Sequence of chain 1.A:
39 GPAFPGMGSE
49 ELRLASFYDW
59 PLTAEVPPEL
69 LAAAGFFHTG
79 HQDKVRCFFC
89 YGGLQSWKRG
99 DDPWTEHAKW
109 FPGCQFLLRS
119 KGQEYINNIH

Binding-site contacts:
Ligand atom N2 contacts residue GLU104 of chain 1.A at 3.4 Å (salt-bridge).
Ligand atom C20 contacts residue PHE109 of chain 1.A at 3.7 Å (hydrophobic).
Ligand atom C18 contacts residue GLY91 of chain 1.A at 3.3 Å.
Ligand atom C4 contacts residue GLN93 of chain 1.A at 3.5 Å.
Ligand atom C33 contacts residue VAL83 of chain 1.A at 3.3 Å (hydrophobic).
Ligand atom C17 contacts residue GLY91 of chain 1.A at 3.8 Å.
Ligand atom C34 contacts residue LEU92 of chain 1.A at 3.2 Å (hydrophobic).
Ligand atom C21 contacts residue GLY91 of chain 1.A at 3.8 Å.
Ligand atom O6 contacts residue GLU104 of chain 1.A at 3.5 Å (salt-bridge).
Ligand atom N2 contacts residue SER94 of chain 1.A at 3.8 Å.
Ligand atom C34 contacts residue LYS82 of chain 1.A at 3.6 Å.
Ligand atom C34 contacts residue VAL83 of chain 1.A at 3.4 Å (hydrophobic).
Ligand atom C3 contacts residue GLN93 of chain 1.A at 3.5 Å.
Ligand atom C33 contacts residue LYS82 of chain 1.A at 3.6 Å.
Ligand atom C9 contacts residue LEU92 of chain 1.A at 3.8 Å (hydrophobic).
Ligand atom C5 contacts residue GLN93 of chain 1.A at 3.8 Å.
Ligand atom C14 contacts residue TRP108 of chain 1.A at 3.7 Å (hydrophobic).
Ligand atom C5 contacts residue TRP108 of chain 1.A at 3.8 Å (hydrophobic).
Ligand atom C4 contacts residue ASP99 of chain 1.A at 3.6 Å.
Ligand atom O15 contacts residue GLN93 of chain 1.A at 2.9 Å (h-bond).
Ligand atom C8 contacts residue GLN93 of chain 1.A at 3.6 Å.
Ligand atom C1 contacts residue ASP99 of chain 1.A at 3.2 Å.
Ligand atom N2 contacts residue ASP99 of chain 1.A at 2.6 Å (salt-bridge).
Ligand atom C34 contacts residue GLY91 of chain 1.A at 3.4 Å.
Ligand atom C32 contacts residue ARG84 of chain 1.A at 3.4 Å.
Ligand atom C24 contacts residue GLN93 of chain 1.A at 3.5 Å.
Ligand atom C1 contacts residue SER94 of chain 1.A at 3.6 Å.
Ligand atom N7 contacts residue GLN93 of chain 1.A at 3.1 Å (h-bond).
Ligand atom O6 contacts residue TRP108 of chain 1.A at 3.2 Å (h-bond).
Ligand atom C33 contacts residue GLY91 of chain 1.A at 3.5 Å.
Ligand atom N23 contacts residue GLY91 of chain 1.A at 3.3 Å (h-bond).
Ligand atom O15 contacts residue LEU92 of chain 1.A at 3.3 Å.
Ligand atom C35 contacts residue LEU92 of chain 1.A at 3.7 Å (hydrophobic).
Ligand atom C3 contacts residue SER94 of chain 1.A at 3.4 Å.
Ligand atom O22 contacts residue GLN93 of chain 1.A at 3.5 Å (h-bond).
Ligand atom C35 contacts residue GLY91 of chain 1.A at 3.5 Å.
Ligand atom C4 contacts residue TRP95 of chain 1.A at 3.6 Å (hydrophobic).
Ligand atom C25 contacts residue GLN93 of chain 1.A at 3.6 Å.
Ligand atom C20 contacts residue GLY91 of chain 1.A at 3.8 Å.
Ligand atom C3 contacts residue ASP99 of chain 1.A at 3.5 Å.

A small-molecule ligand and the protein it binds are described below.
Small molecule (SMILES): CN[C@@H](C)C(=O)N[C@@H]1C=CC[C@H]2SC(C)(C)[C@@H](C(=O)Nc3cc(C)nn3-c3ccccc3)N2C1=O